Sequence of chain 1.E:
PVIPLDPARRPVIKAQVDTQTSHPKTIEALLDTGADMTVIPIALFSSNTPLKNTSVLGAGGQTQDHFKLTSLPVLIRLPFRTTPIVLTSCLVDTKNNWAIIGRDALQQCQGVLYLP

Sequence of chain 1.D:
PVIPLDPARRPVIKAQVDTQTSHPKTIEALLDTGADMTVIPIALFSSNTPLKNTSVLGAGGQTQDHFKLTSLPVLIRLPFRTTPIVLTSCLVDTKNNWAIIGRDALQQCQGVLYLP

Binding-site contacts:
Ligand atom N contacts residue GLY34 of chain 1.E at 3.0 Å (h-bond).
Ligand atom CB contacts residue ARG10 of chain 1.D at 3.5 Å.
Ligand atom N contacts residue ASP36 of chain 1.E at 2.6 Å (salt-bridge).
Ligand atom ND1 contacts residue LEU91 of chain 1.D at 3.5 Å.
Ligand atom CA contacts residue ASP36 of chain 1.E at 3.4 Å.
Ligand atom NE2 contacts residue LEU91 of chain 1.D at 2.9 Å.
Ligand atom OH contacts residue ASP32 of chain 1.E at 2.7 Å (salt-bridge).
Ligand atom SD contacts residue ARG10 of chain 1.E at 3.1 Å (salt-bridge).
Ligand atom OE1 contacts residue ARG10 of chain 1.D at 2.8 Å (salt-bridge).
Ligand atom O contacts residue GLY34 of chain 1.D at 3.3 Å (h-bond).
Ligand atom CG contacts residue ARG10 of chain 1.E at 3.2 Å.
Ligand atom O contacts residue LEU57 of chain 1.E at 3.1 Å (h-bond).
Ligand atom CB contacts residue ASP32 of chain 1.D at 3.3 Å.
Ligand atom CE1 contacts residue MET37 of chain 1.D at 2.7 Å (hydrophobic).
Ligand atom N contacts residue GLY34 of chain 1.D at 3.2 Å (h-bond).
Ligand atom N contacts residue LEU57 of chain 1.D at 2.9 Å (h-bond).
Ligand atom NE2 contacts residue MET37 of chain 1.D at 2.3 Å.
Ligand atom O contacts residue ASP36 of chain 1.E at 2.7 Å (salt-bridge).
Ligand atom CB contacts residue ASP36 of chain 1.E at 3.3 Å.
Ligand atom O contacts residue ALA35 of chain 1.D at 3.5 Å.
Ligand atom CD contacts residue TRP98 of chain 1.D at 3.5 Å (hydrophobic).
Ligand atom CB contacts residue GLN62 of chain 1.E at 2.9 Å.
Ligand atom CA contacts residue LEU57 of chain 1.D at 3.5 Å (hydrophobic).
Ligand atom CD contacts residue SER55 of chain 1.E at 3.3 Å.
Ligand atom CE contacts residue TRP98 of chain 1.E at 3.3 Å (hydrophobic).
Ligand atom CB contacts residue LEU57 of chain 1.D at 3.3 Å (hydrophobic).
Ligand atom CD2 contacts residue MET37 of chain 1.D at 3.0 Å (hydrophobic).
Ligand atom CD contacts residue ARG10 of chain 1.D at 3.3 Å.
Ligand atom N contacts residue LEU57 of chain 1.E at 3.1 Å (h-bond).
Ligand atom OH contacts residue ASP32 of chain 1.D at 2.8 Å (salt-bridge).
Ligand atom CD2 contacts residue TRP98 of chain 1.D at 3.5 Å (hydrophobic).
Ligand atom CD1 contacts residue TRP98 of chain 1.D at 3.5 Å (hydrophobic).
Ligand atom O contacts residue GLY58 of chain 1.E at 3.5 Å.
Ligand atom CE1 contacts residue LEU91 of chain 1.D at 2.7 Å (hydrophobic).
Ligand atom CH contacts residue ASP32 of chain 1.D at 3.1 Å.
Ligand atom NE2 contacts residue TRP98 of chain 1.D at 3.4 Å.
Ligand atom O contacts residue LEU57 of chain 1.D at 2.7 Å (h-bond).
Ligand atom O contacts residue ASP36 of chain 1.D at 3.0 Å (salt-bridge).
Ligand atom O contacts residue VAL56 of chain 1.D at 3.4 Å.
Ligand atom CG contacts residue SER55 of chain 1.E at 3.5 Å.

A protein and the small-molecule ligand that binds it are described below.
Small molecule (SMILES): CSCC[C@H](NC(=O)[C@@H](NC(=O)C[C@H](O)[C@H](CC(C)C)NC(=O)[C@@H](NC(=O)[C@H](CCC(N)=O)NC(=O)[C@@H]1CCCN1C(=O)[C@H](C)N)C(C)C)C(C)C)C(=O)N[C@H](C=O)CC1=NC=NC1